A small-molecule ligand and the protein it binds are described below.
Small molecule (SMILES): COc1cc2c(cc1OC)C(=O)[C@H](CC1CCN(Cc3ccccc3)CC1)C2

Sequence of chain 1.A:
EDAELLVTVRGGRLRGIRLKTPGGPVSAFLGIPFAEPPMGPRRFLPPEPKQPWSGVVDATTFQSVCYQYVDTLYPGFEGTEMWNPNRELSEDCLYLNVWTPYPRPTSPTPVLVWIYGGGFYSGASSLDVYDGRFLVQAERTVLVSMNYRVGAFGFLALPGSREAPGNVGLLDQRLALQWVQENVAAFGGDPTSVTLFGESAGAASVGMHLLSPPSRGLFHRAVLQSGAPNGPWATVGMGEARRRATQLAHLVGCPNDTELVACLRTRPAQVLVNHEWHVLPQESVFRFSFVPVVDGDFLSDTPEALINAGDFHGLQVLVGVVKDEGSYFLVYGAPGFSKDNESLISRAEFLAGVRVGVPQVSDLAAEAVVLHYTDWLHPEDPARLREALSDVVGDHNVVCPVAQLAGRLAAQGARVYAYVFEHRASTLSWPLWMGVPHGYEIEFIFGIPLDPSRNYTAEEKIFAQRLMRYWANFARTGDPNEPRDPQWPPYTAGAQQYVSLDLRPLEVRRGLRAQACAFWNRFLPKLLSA

Binding-site contacts:
Ligand atom C19 contacts residue TRP85 of chain 1.A at 3.6 Å (hydrophobic).
Ligand atom C16 contacts residue TYR336 of chain 1.A at 3.7 Å (hydrophobic).
Ligand atom C11 contacts residue PHE337 of chain 1.A at 3.9 Å (hydrophobic).
Ligand atom C26 contacts residue SER292 of chain 1.A at 3.1 Å.
Ligand atom C4 contacts residue TYR340 of chain 1.A at 3.5 Å (hydrophobic).
Ligand atom C3 contacts residue TYR340 of chain 1.A at 3.8 Å (hydrophobic).
Ligand atom C28 contacts residue TRP285 of chain 1.A at 3.7 Å (hydrophobic).
Ligand atom C23 contacts residue HIS446 of chain 1.A at 3.8 Å.
Ligand atom C22 contacts residue GLU201 of chain 1.A at 3.7 Å.
Ligand atom C12 contacts residue TYR123 of chain 1.A at 3.4 Å (hydrophobic).
Ligand atom C28 contacts residue TYR71 of chain 1.A at 3.2 Å (hydrophobic).
Ligand atom C10 contacts residue PHE337 of chain 1.A at 3.8 Å (hydrophobic).
Ligand atom C21 contacts residue SER202 of chain 1.A at 3.9 Å.
Ligand atom C22 contacts residue HIS446 of chain 1.A at 3.7 Å.
Ligand atom C4 contacts residue TRP285 of chain 1.A at 3.5 Å (hydrophobic).
Ligand atom C21 contacts residue GLU201 of chain 1.A at 3.4 Å.
Ligand atom C16 contacts residue PHE337 of chain 1.A at 3.8 Å (hydrophobic).
Ligand atom C8 contacts residue TYR123 of chain 1.A at 3.7 Å (hydrophobic).
Ligand atom C2 contacts residue TRP285 of chain 1.A at 3.7 Å (hydrophobic).
Ligand atom O24 contacts residue PHE294 of chain 1.A at 2.9 Å (h-bond).
Ligand atom C5 contacts residue TRP285 of chain 1.A at 3.9 Å (hydrophobic).
Ligand atom C17 contacts residue TRP85 of chain 1.A at 3.4 Å (hydrophobic).
Ligand atom C3 contacts residue TRP285 of chain 1.A at 3.5 Å (hydrophobic).
Ligand atom C18 contacts residue TRP85 of chain 1.A at 3.6 Å (hydrophobic).
Ligand atom C20 contacts residue TRP85 of chain 1.A at 3.8 Å (hydrophobic).
Ligand atom C1 contacts residue TRP285 of chain 1.A at 3.6 Å (hydrophobic).
Ligand atom C12 contacts residue TYR340 of chain 1.A at 3.9 Å (hydrophobic).
Ligand atom O24 contacts residue VAL293 of chain 1.A at 3.9 Å.
Ligand atom C13 contacts residue TYR123 of chain 1.A at 3.8 Å (hydrophobic).
Ligand atom C9 contacts residue TYR340 of chain 1.A at 3.6 Å (hydrophobic).
Ligand atom C22 contacts residue GLY447 of chain 1.A at 3.7 Å.
Ligand atom O25 contacts residue TRP285 of chain 1.A at 3.9 Å.
Ligand atom C6 contacts residue TRP285 of chain 1.A at 3.7 Å (hydrophobic).
Ligand atom O24 contacts residue PHE337 of chain 1.A at 3.5 Å.
Ligand atom N14 contacts residue TYR336 of chain 1.A at 3.5 Å.
Ligand atom O27 contacts residue TRP285 of chain 1.A at 3.7 Å.
Ligand atom C17 contacts residue TYR336 of chain 1.A at 3.2 Å (hydrophobic).
Ligand atom C9 contacts residue TYR123 of chain 1.A at 3.3 Å (hydrophobic).
Ligand atom C15 contacts residue TYR336 of chain 1.A at 3.8 Å (hydrophobic).
Ligand atom C10 contacts residue TYR340 of chain 1.A at 3.6 Å (hydrophobic).